Binding-site contacts:
Ligand atom S12 contacts residue GLU90 of chain 1.A at 2.9 Å (salt-bridge).
Ligand atom N04 contacts residue TYR52 of chain 1.B at 3.9 Å.
Ligand atom O10 contacts residue PRO69 of chain 1.B at 3.3 Å.
Ligand atom N04 contacts residue LEU70 of chain 1.B at 3.8 Å.
Ligand atom BR contacts residue LEU70 of chain 1.B at 3.2 Å.
Ligand atom N04 contacts residue LYS48 of chain 1.B at 4.2 Å.
Ligand atom C06 contacts residue LEU70 of chain 1.B at 3.7 Å (hydrophobic).
Ligand atom C01 contacts residue LEU70 of chain 1.B at 3.9 Å (hydrophobic).
Ligand atom O03 contacts residue LYS48 of chain 1.B at 3.2 Å.
Ligand atom C11 contacts residue PRO69 of chain 1.B at 4.3 Å (hydrophobic).
Ligand atom C11 contacts residue ARG55 of chain 1.B at 3.6 Å.
Ligand atom C09 contacts residue ARG55 of chain 1.B at 4.0 Å.
Ligand atom O10 contacts residue LEU70 of chain 1.B at 2.7 Å (h-bond).
Ligand atom C05 contacts residue TYR52 of chain 1.B at 4.3 Å (hydrophobic).
Ligand atom C09 contacts residue TYR52 of chain 1.B at 4.2 Å (hydrophobic).
Ligand atom C13 contacts residue GLU90 of chain 1.A at 4.2 Å.
Ligand atom C02 contacts residue LEU70 of chain 1.B at 3.5 Å (hydrophobic).
Ligand atom C02 contacts residue LYS48 of chain 1.B at 3.9 Å.
Ligand atom C11 contacts residue GLU90 of chain 1.A at 3.9 Å.
Ligand atom C09 contacts residue LEU70 of chain 1.B at 3.9 Å (hydrophobic).
Ligand atom C01 contacts residue LYS48 of chain 1.B at 4.0 Å.
Ligand atom C11 contacts residue TYR52 of chain 1.B at 4.2 Å (hydrophobic).
Ligand atom C09 contacts residue PRO69 of chain 1.B at 4.0 Å (hydrophobic).
Ligand atom BR contacts residue PRO69 of chain 1.B at 4.3 Å.
Ligand atom O03 contacts residue LEU70 of chain 1.B at 3.6 Å.
Ligand atom C05 contacts residue LEU70 of chain 1.B at 3.9 Å (hydrophobic).
Ligand atom O10 contacts residue ARG55 of chain 1.B at 3.8 Å.
Ligand atom S12 contacts residue PRO69 of chain 1.B at 4.1 Å.
Ligand atom N08 contacts residue TYR52 of chain 1.B at 3.9 Å.
Ligand atom O10 contacts residue TYR52 of chain 1.B at 4.4 Å.

Sequence of chain 1.A:
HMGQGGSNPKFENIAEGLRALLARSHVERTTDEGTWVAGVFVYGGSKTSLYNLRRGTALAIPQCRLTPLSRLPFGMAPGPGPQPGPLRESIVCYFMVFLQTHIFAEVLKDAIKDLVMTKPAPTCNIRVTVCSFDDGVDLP

Sequence of chain 1.B:
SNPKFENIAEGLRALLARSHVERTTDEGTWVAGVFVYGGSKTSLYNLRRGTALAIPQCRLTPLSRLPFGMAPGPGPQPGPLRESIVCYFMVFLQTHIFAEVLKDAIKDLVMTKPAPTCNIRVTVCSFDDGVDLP

This small molecule binds to this protein.
Small molecule (SMILES): Cc1onc(NC(=O)CSCC(=O)O)c1Br